This small molecule binds to this protein.
Small molecule (SMILES): CC(=O)N[C@H]1[C@H](O[C@H]2[C@H](O)[C@@H](NC(C)=O)CO[C@@H]2CO)O[C@H](CO)[C@@H](O)[C@@H]1O

Binding-site contacts:
Ligand atom C5 contacts residue LYS8 of chain 1.A at 3.6 Å.
Ligand atom C6 contacts residue LYS8 of chain 1.A at 3.2 Å.
Ligand atom O7 contacts residue ASN72 of chain 1.A at 3.9 Å.
Ligand atom O6 contacts residue LYS8 of chain 1.A at 3.3 Å (salt-bridge).
Ligand atom N2 contacts residue ASN72 of chain 1.A at 2.9 Å (h-bond).
Ligand atom C1 contacts residue LYS8 of chain 1.A at 3.8 Å.
Ligand atom O5 contacts residue THR74 of chain 1.A at 4.3 Å.
Ligand atom O5 contacts residue ASN72 of chain 1.A at 2.3 Å (h-bond).
Ligand atom C2 contacts residue ASN72 of chain 1.A at 2.5 Å.
Ligand atom C1 contacts residue THR74 of chain 1.A at 4.0 Å.
Ligand atom C1 contacts residue ASN72 of chain 1.A at 1.4 Å.
Ligand atom O5 contacts residue LYS8 of chain 1.A at 2.8 Å (salt-bridge).
Ligand atom C5 contacts residue ASN72 of chain 1.A at 3.6 Å.
Ligand atom C7 contacts residue ASN72 of chain 1.A at 3.6 Å.
Ligand atom C4 contacts residue ASN72 of chain 1.A at 4.2 Å.
Ligand atom C3 contacts residue ASN72 of chain 1.A at 3.8 Å.

Sequence of chain 1.A:
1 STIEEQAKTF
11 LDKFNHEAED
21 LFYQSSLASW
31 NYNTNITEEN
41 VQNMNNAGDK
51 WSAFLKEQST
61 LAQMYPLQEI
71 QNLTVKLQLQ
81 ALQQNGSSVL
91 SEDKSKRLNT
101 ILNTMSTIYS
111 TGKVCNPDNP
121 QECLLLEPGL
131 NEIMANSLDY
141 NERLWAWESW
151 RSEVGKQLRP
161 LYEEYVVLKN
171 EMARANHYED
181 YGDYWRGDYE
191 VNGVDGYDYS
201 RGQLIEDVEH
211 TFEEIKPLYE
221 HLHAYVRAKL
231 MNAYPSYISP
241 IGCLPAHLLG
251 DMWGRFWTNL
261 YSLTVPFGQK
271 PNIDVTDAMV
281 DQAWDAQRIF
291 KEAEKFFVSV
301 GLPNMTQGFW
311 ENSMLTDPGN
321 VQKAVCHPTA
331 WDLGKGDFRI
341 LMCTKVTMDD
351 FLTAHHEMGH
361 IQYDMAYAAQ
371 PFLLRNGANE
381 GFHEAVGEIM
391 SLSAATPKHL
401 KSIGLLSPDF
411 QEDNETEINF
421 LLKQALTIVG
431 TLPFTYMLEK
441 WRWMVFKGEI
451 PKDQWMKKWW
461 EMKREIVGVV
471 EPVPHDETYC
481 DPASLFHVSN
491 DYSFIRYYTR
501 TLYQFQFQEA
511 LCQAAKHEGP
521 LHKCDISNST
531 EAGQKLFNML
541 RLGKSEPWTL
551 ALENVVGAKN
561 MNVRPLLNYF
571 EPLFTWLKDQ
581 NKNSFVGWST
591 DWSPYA